Sequence of chain 1.A:
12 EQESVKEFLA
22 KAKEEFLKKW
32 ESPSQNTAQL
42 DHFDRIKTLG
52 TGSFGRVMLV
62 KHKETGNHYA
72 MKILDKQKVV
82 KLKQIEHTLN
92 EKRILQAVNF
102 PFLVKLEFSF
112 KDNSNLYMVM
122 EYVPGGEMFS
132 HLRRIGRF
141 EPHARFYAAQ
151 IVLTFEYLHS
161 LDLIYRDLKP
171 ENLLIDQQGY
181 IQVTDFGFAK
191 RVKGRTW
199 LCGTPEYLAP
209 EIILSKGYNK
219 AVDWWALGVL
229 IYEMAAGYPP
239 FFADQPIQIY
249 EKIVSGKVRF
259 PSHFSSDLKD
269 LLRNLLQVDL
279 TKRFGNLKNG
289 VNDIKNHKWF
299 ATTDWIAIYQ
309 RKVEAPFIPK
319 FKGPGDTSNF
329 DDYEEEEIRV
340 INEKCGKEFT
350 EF

The protein below binds the small molecule below.
Small molecule (SMILES): O=S(=O)(c1cccc2cnccc12)N1CCCNCC1

Binding-site contacts:
Ligand atom O1 contacts residue GLY51 of chain 1.A at 4.0 Å.
Ligand atom C21 contacts residue ASP185 of chain 1.A at 3.7 Å.
Ligand atom C14 contacts residue LEU174 of chain 1.A at 3.7 Å (hydrophobic).
Ligand atom C5 contacts residue VAL58 of chain 1.A at 3.9 Å (hydrophobic).
Ligand atom C7 contacts residue THR184 of chain 1.A at 3.6 Å.
Ligand atom C20 contacts residue GLU128 of chain 1.A at 3.8 Å.
Ligand atom N13 contacts residue VAL124 of chain 1.A at 2.8 Å (h-bond).
Ligand atom C6 contacts residue VAL58 of chain 1.A at 3.8 Å (hydrophobic).
Ligand atom N17 contacts residue ASP185 of chain 1.A at 3.7 Å.
Ligand atom C15 contacts residue ASP185 of chain 1.A at 3.7 Å.
Ligand atom N13 contacts residue GLU122 of chain 1.A at 3.8 Å.
Ligand atom C10 contacts residue VAL58 of chain 1.A at 4.0 Å (hydrophobic).
Ligand atom N13 contacts residue LEU174 of chain 1.A at 3.8 Å.
Ligand atom N13 contacts residue ALA71 of chain 1.A at 3.6 Å.
Ligand atom C14 contacts residue VAL124 of chain 1.A at 3.6 Å (hydrophobic).
Ligand atom C20 contacts residue ASP185 of chain 1.A at 3.8 Å.
Ligand atom N13 contacts residue TYR123 of chain 1.A at 3.6 Å.
Ligand atom C10 contacts residue LEU174 of chain 1.A at 3.4 Å (hydrophobic).
Ligand atom C7 contacts residue MET121 of chain 1.A at 3.6 Å (hydrophobic).
Ligand atom C15 contacts residue THR184 of chain 1.A at 3.5 Å.
Ligand atom C12 contacts residue PHE328 of chain 1.A at 3.6 Å (hydrophobic).
Ligand atom C12 contacts residue TYR123 of chain 1.A at 3.8 Å (hydrophobic).
Ligand atom O2 contacts residue LEU174 of chain 1.A at 3.7 Å.
Ligand atom C11 contacts residue LEU174 of chain 1.A at 3.5 Å (hydrophobic).
Ligand atom C8 contacts residue THR184 of chain 1.A at 3.6 Å.
Ligand atom C14 contacts residue GLU122 of chain 1.A at 3.3 Å.
Ligand atom C8 contacts residue MET121 of chain 1.A at 3.8 Å (hydrophobic).
Ligand atom C16 contacts residue GLU171 of chain 1.A at 3.2 Å.
Ligand atom O1 contacts residue VAL58 of chain 1.A at 3.4 Å.
Ligand atom C16 contacts residue ASN172 of chain 1.A at 3.3 Å.
Ligand atom C14 contacts residue ALA71 of chain 1.A at 3.3 Å (hydrophobic).
Ligand atom O2 contacts residue PHE328 of chain 1.A at 3.7 Å.
Ligand atom C12 contacts residue VAL124 of chain 1.A at 3.5 Å (hydrophobic).
Ligand atom C9 contacts residue ALA71 of chain 1.A at 3.6 Å (hydrophobic).
Ligand atom C16 contacts residue ASP185 of chain 1.A at 3.1 Å.
Ligand atom C9 contacts residue LEU174 of chain 1.A at 3.6 Å (hydrophobic).
Ligand atom C11 contacts residue PHE328 of chain 1.A at 3.8 Å (hydrophobic).
Ligand atom C12 contacts residue LEU174 of chain 1.A at 3.7 Å (hydrophobic).
Ligand atom C5 contacts residue LEU174 of chain 1.A at 4.0 Å (hydrophobic).
Ligand atom C20 contacts residue GLU171 of chain 1.A at 3.2 Å.